Sequence of chain 1.A:
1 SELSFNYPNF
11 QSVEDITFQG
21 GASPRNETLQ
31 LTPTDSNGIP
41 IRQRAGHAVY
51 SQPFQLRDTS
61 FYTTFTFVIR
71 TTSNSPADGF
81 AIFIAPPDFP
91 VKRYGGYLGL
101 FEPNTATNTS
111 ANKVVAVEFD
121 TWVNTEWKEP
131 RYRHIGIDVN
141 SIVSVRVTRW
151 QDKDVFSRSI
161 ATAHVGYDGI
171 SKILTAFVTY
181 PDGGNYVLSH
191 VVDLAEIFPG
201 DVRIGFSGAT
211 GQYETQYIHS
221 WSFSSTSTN

The protein below binds the small molecule below.
Small molecule (SMILES): CC(=O)N[C@@H](CO)C(=O)N[C@H](C(=O)N[C@H](C=O)C(C)C)[C@@H](C)O

Binding-site contacts:
Ligand atom C contacts residue THR125 of chain 1.A at 2.9 Å.
Ligand atom CG2 contacts residue TRP122 of chain 1.A at 3.9 Å (hydrophobic).
Ligand atom CA contacts residue A2G1 of chain 1.O at 3.4 Å.
Ligand atom CG1 contacts residue A2G1 of chain 1.O at 3.9 Å.
Ligand atom N contacts residue GLU126 of chain 1.A at 3.0 Å (salt-bridge).
Ligand atom C contacts residue GLU126 of chain 1.A at 3.7 Å.
Ligand atom CH3 contacts residue THR125 of chain 1.A at 3.8 Å.
Ligand atom CG2 contacts residue A2G1 of chain 1.O at 4.5 Å.
Ligand atom CB contacts residue A2G1 of chain 1.O at 2.4 Å.
Ligand atom CB contacts residue GLU126 of chain 1.A at 4.0 Å.
Ligand atom CG2 contacts residue A2G1 of chain 1.O at 3.5 Å.
Ligand atom N contacts residue THR125 of chain 1.A at 3.1 Å (h-bond).
Ligand atom OG1 contacts residue GLU126 of chain 1.A at 3.5 Å (salt-bridge).
Ligand atom CB contacts residue GLU126 of chain 1.A at 4.3 Å.
Ligand atom CB contacts residue THR125 of chain 1.A at 4.0 Å.
Ligand atom N contacts residue A2G1 of chain 1.O at 4.4 Å.
Ligand atom O contacts residue THR125 of chain 1.A at 3.3 Å (h-bond).
Ligand atom N contacts residue A2G1 of chain 1.O at 4.1 Å.
Ligand atom CA contacts residue GLU126 of chain 1.A at 4.0 Å.
Ligand atom O contacts residue GLU126 of chain 1.A at 4.5 Å.
Ligand atom OG1 contacts residue A2G1 of chain 1.O at 1.4 Å.
Ligand atom C contacts residue GLU126 of chain 1.A at 4.3 Å.
Ligand atom CA contacts residue GLU126 of chain 1.A at 3.4 Å.
Ligand atom OG contacts residue GLU126 of chain 1.A at 3.6 Å.
Ligand atom C contacts residue A2G1 of chain 1.O at 3.5 Å.
Ligand atom CG1 contacts residue GLU126 of chain 1.A at 4.2 Å.
Ligand atom CB contacts residue A2G1 of chain 1.O at 3.9 Å.
Ligand atom N contacts residue GLU126 of chain 1.A at 4.0 Å.
Ligand atom O contacts residue A2G1 of chain 1.O at 3.5 Å.
Ligand atom CA contacts residue THR125 of chain 1.A at 3.4 Å.